Sequence of chain 3.D:
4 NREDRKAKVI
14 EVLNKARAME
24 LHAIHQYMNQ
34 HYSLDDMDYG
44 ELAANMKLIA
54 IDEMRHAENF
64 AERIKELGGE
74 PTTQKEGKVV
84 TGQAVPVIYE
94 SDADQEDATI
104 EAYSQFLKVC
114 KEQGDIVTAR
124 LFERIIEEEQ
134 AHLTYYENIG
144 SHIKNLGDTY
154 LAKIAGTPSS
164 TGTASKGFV

A small-molecule ligand and the protein it binds are described below.
Small molecule (SMILES): CC1=C(CCC(=O)O)C2=Cc3c(CCC(=O)O)c(C)c4n3[Fe@]35n6c(c(C)c(CCC(=O)O)c6=CC1=[N+]23)=CC1=[N+]5C(=C4)C(C)=C1CCC(=O)O

Sequence of chain 3.C:
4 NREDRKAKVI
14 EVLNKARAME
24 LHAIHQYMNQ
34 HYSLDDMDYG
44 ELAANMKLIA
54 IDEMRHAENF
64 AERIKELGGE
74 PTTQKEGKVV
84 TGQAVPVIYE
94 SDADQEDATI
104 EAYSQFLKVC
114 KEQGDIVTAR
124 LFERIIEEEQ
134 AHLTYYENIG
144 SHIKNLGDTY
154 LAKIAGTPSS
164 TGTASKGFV

Binding-site contacts:
Ligand atom O2C contacts residue SER168 of chain 3.D at 2.8 Å.
Ligand atom C1B contacts residue MET57 of chain 3.C at 3.5 Å (hydrophobic).
Ligand atom NC contacts residue MET57 of chain 3.D at 3.0 Å (h-bond).
Ligand atom CGB contacts residue SER168 of chain 3.D at 3.1 Å.
Ligand atom O2B contacts residue SER168 of chain 3.D at 2.3 Å (h-bond).
Ligand atom CGD contacts residue ARG20 of chain 3.D at 3.1 Å.
Ligand atom CMD contacts residue GLU61 of chain 3.D at 3.5 Å.
Ligand atom O1A contacts residue TYR35 of chain 3.D at 2.7 Å (h-bond).
Ligand atom O1D contacts residue HIS28 of chain 3.C at 3.3 Å.
Ligand atom O1D contacts residue ARG20 of chain 3.D at 2.8 Å (salt-bridge).
Ligand atom O2D contacts residue TYR35 of chain 3.C at 2.9 Å (h-bond).
Ligand atom C1B contacts residue MET57 of chain 3.D at 3.3 Å (hydrophobic).
Ligand atom C1D contacts residue MET57 of chain 3.C at 3.5 Å (hydrophobic).
Ligand atom NA contacts residue MET57 of chain 3.D at 3.3 Å (h-bond).
Ligand atom C4A contacts residue MET57 of chain 3.D at 3.4 Å (hydrophobic).
Ligand atom CMD contacts residue MET57 of chain 3.D at 3.4 Å (hydrophobic).
Ligand atom FE contacts residue MET57 of chain 3.D at 2.4 Å.
Ligand atom FE contacts residue MET57 of chain 3.C at 2.4 Å.
Ligand atom CBB contacts residue ARG58 of chain 3.C at 3.5 Å.
Ligand atom CGC contacts residue SER168 of chain 3.D at 3.3 Å.
Ligand atom O2A contacts residue ARG20 of chain 3.C at 3.0 Å (salt-bridge).
Ligand atom CMB contacts residue GLU61 of chain 3.C at 3.5 Å.
Ligand atom O2B contacts residue ARG58 of chain 3.C at 3.2 Å.
Ligand atom NC contacts residue MET57 of chain 3.C at 3.2 Å (h-bond).
Ligand atom CMD contacts residue MET31 of chain 3.C at 3.4 Å (hydrophobic).
Ligand atom ND contacts residue MET57 of chain 3.C at 3.5 Å (h-bond).
Ligand atom CBB contacts residue SER168 of chain 3.D at 3.3 Å.
Ligand atom C1D contacts residue MET57 of chain 3.D at 3.4 Å (hydrophobic).
Ligand atom C1C contacts residue MET57 of chain 3.C at 3.6 Å (hydrophobic).
Ligand atom NB contacts residue MET57 of chain 3.D at 2.9 Å (h-bond).
Ligand atom O2A contacts residue MET31 of chain 3.D at 3.5 Å.
Ligand atom ND contacts residue MET57 of chain 3.D at 2.9 Å.
Ligand atom NB contacts residue MET57 of chain 3.C at 2.9 Å (h-bond).
Ligand atom CGA contacts residue ARG20 of chain 3.C at 3.3 Å.
Ligand atom O1A contacts residue ARG20 of chain 3.C at 2.8 Å (salt-bridge).
Ligand atom O2D contacts residue ARG20 of chain 3.D at 2.5 Å (salt-bridge).
Ligand atom O1B contacts residue LYS50 of chain 3.D at 2.7 Å (salt-bridge).
Ligand atom CHB contacts residue MET57 of chain 3.D at 3.3 Å (hydrophobic).
Ligand atom O1C contacts residue SER168 of chain 3.D at 3.2 Å.
Ligand atom C4D contacts residue MET57 of chain 3.D at 3.5 Å (hydrophobic).